Sequence of chain 1.A:
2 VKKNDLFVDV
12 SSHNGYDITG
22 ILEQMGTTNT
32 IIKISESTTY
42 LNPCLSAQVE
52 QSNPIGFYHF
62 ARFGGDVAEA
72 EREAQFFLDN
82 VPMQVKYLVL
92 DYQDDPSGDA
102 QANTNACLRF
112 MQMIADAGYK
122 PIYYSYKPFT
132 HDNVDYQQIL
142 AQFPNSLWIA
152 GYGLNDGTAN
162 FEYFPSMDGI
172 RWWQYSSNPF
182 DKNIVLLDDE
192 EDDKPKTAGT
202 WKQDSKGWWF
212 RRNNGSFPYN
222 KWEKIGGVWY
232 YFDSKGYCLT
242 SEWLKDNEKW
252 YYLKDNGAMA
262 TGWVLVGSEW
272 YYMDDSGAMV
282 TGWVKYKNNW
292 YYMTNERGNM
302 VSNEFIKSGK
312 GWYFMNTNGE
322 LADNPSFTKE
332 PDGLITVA

This protein binds this small molecule.
Small molecule (SMILES): CO[C@@H]1O[C@H](CO)[C@@H](O[C@@H]2O[C@H](CO)[C@@H](O)[C@H](O)[C@H]2NC(C)=O)[C@H](O[C@H](C)C=O)[C@H]1NC(C)=O

Binding-site contacts:
Ligand atom O11 contacts residue ALA1 of chain 1.D at 2.2 Å (h-bond).
Ligand atom C9 contacts residue ALA1 of chain 1.D at 2.5 Å (hydrophobic).
Ligand atom O1 contacts residue PRO129 of chain 1.A at 3.8 Å.
Ligand atom O3 contacts residue ALA1 of chain 1.D at 3.4 Å (h-bond).
Ligand atom O4 contacts residue GLN94 of chain 1.A at 2.6 Å (h-bond).
Ligand atom C6 contacts residue TYR127 of chain 1.A at 3.9 Å (hydrophobic).
Ligand atom C2 contacts residue TYR127 of chain 1.A at 3.9 Å (hydrophobic).
Ligand atom C10 contacts residue ALA1 of chain 1.D at 1.4 Å (hydrophobic).
Ligand atom C4 contacts residue TYR127 of chain 1.A at 3.9 Å (hydrophobic).
Ligand atom C11 contacts residue ALA1 of chain 1.D at 3.8 Å (hydrophobic).
Ligand atom O11 contacts residue TYR153 of chain 1.A at 2.9 Å (h-bond).
Ligand atom O7 contacts residue PRO129 of chain 1.A at 3.0 Å.
Ligand atom C11 contacts residue GLY152 of chain 1.A at 3.7 Å.
Ligand atom C8 contacts residue ALA1 of chain 1.D at 3.5 Å (hydrophobic).
Ligand atom C5 contacts residue GLN94 of chain 1.A at 3.6 Å.
Ligand atom C6 contacts residue ALA151 of chain 1.A at 3.5 Å (hydrophobic).
Ligand atom O6 contacts residue GLN94 of chain 1.A at 3.7 Å.
Ligand atom C6 contacts residue TYR125 of chain 1.A at 3.1 Å (hydrophobic).
Ligand atom C11 contacts residue ALA151 of chain 1.A at 3.6 Å (hydrophobic).
Ligand atom O11 contacts residue GLY152 of chain 1.A at 3.6 Å.
Ligand atom O6 contacts residue ALA151 of chain 1.A at 3.9 Å.
Ligand atom C6 contacts residue TYR153 of chain 1.A at 3.7 Å (hydrophobic).
Ligand atom C6 contacts residue TYR127 of chain 1.A at 3.7 Å (hydrophobic).
Ligand atom C11 contacts residue TYR153 of chain 1.A at 3.9 Å (hydrophobic).
Ligand atom C9 contacts residue TYR153 of chain 1.A at 3.8 Å (hydrophobic).
Ligand atom O6 contacts residue TYR127 of chain 1.A at 3.8 Å.
Ligand atom C5 contacts residue TYR127 of chain 1.A at 3.9 Å (hydrophobic).
Ligand atom C7 contacts residue ALA1 of chain 1.D at 3.6 Å (hydrophobic).
Ligand atom C8 contacts residue DGL1 of chain 1.F at 3.4 Å.
Ligand atom O3 contacts residue TYR127 of chain 1.A at 4.0 Å.
Ligand atom C2 contacts residue ALA1 of chain 1.D at 3.6 Å (hydrophobic).
Ligand atom C3 contacts residue GLN94 of chain 1.A at 3.7 Å.
Ligand atom C4 contacts residue GLN94 of chain 1.A at 3.5 Å.
Ligand atom C3 contacts residue ALA1 of chain 1.D at 3.5 Å (hydrophobic).
Ligand atom N2 contacts residue ALA1 of chain 1.D at 2.8 Å (h-bond).
Ligand atom O5 contacts residue TYR127 of chain 1.A at 3.9 Å.
Ligand atom C10 contacts residue TYR153 of chain 1.A at 3.6 Å (hydrophobic).
Ligand atom O7 contacts residue TYR127 of chain 1.A at 3.8 Å.
Ligand atom O5 contacts residue TYR127 of chain 1.A at 3.7 Å.
Ligand atom O6 contacts residue TYR125 of chain 1.A at 2.5 Å (h-bond).